Sequence of chain 1.A:
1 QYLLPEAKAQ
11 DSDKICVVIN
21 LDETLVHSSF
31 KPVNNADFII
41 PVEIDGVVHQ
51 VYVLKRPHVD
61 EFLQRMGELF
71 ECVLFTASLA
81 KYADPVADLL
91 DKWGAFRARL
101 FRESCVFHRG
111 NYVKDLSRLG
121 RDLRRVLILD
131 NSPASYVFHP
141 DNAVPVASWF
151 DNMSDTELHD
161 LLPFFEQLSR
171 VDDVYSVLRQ

Binding-site contacts:
Ligand atom O contacts residue ARG102 of chain 1.A at 3.5 Å (salt-bridge).
Ligand atom C contacts residue TYR112 of chain 1.A at 4.0 Å (hydrophobic).
Ligand atom O3P contacts residue MG1 of chain 1.E at 3.7 Å.
Ligand atom O3P contacts residue SER135 of chain 1.A at 4.0 Å.
Ligand atom O1P contacts residue ALA77 of chain 1.A at 3.0 Å (h-bond).
Ligand atom C contacts residue SER78 of chain 1.A at 3.8 Å.
Ligand atom CB contacts residue GLY110 of chain 1.A at 3.0 Å.
Ligand atom CD contacts residue TYR112 of chain 1.A at 3.4 Å (hydrophobic).
Ligand atom O2P contacts residue ASN20 of chain 1.A at 2.6 Å (h-bond).
Ligand atom O3P contacts residue ASN20 of chain 1.A at 3.6 Å.
Ligand atom O contacts residue SER78 of chain 1.A at 3.2 Å.
Ligand atom O1P contacts residue THR76 of chain 1.A at 2.9 Å (h-bond).
Ligand atom P contacts residue MG1 of chain 1.E at 3.4 Å.
Ligand atom CA contacts residue ASP22 of chain 1.A at 3.7 Å.
Ligand atom O contacts residue GLY110 of chain 1.A at 3.5 Å (h-bond).
Ligand atom CD1 contacts residue SER28 of chain 1.A at 3.1 Å.
Ligand atom CG contacts residue ARG102 of chain 1.A at 3.3 Å.
Ligand atom CD contacts residue PHE107 of chain 1.A at 3.5 Å (hydrophobic).
Ligand atom N contacts residue ASP22 of chain 1.A at 3.3 Å (salt-bridge).
Ligand atom CD contacts residue ALA77 of chain 1.A at 3.7 Å (hydrophobic).
Ligand atom CG contacts residue TYR112 of chain 1.A at 3.5 Å (hydrophobic).
Ligand atom O3P contacts residue ALA77 of chain 1.A at 3.9 Å.
Ligand atom CB contacts residue ASP22 of chain 1.A at 3.0 Å.
Ligand atom P contacts residue ASN20 of chain 1.A at 3.5 Å.
Ligand atom N contacts residue TYR112 of chain 1.A at 4.0 Å.
Ligand atom O1P contacts residue ASN20 of chain 1.A at 2.8 Å (h-bond).
Ligand atom O contacts residue ASN111 of chain 1.A at 3.4 Å.
Ligand atom CB contacts residue TYR112 of chain 1.A at 3.7 Å (hydrophobic).
Ligand atom CB contacts residue SER78 of chain 1.A at 4.0 Å.
Ligand atom CB contacts residue TYR82 of chain 1.A at 3.9 Å (hydrophobic).
Ligand atom O3P contacts residue LYS114 of chain 1.A at 3.3 Å (salt-bridge).
Ligand atom CA contacts residue GLY110 of chain 1.A at 3.8 Å.
Ligand atom O2P contacts residue ASN131 of chain 1.A at 3.9 Å.
Ligand atom CD2 contacts residue VAL51 of chain 1.A at 3.7 Å (hydrophobic).
Ligand atom O2P contacts residue MG1 of chain 1.E at 2.0 Å.
Ligand atom CD2 contacts residue PHE30 of chain 1.A at 3.9 Å (hydrophobic).
Ligand atom CB contacts residue ASN111 of chain 1.A at 3.8 Å.
Ligand atom O2P contacts residue ASP22 of chain 1.A at 2.9 Å (salt-bridge).
Ligand atom O contacts residue TYR112 of chain 1.A at 3.2 Å (h-bond).
Ligand atom CD contacts residue ARG102 of chain 1.A at 3.1 Å.

A protein and the small-molecule ligand that binds it are described below.
Small molecule (SMILES): CC(C)C[C@H](NC(=O)[C@@H](N)CC(=O)O)C(=O)N[C@@H](COP(=O)(O)O)C(=O)N1CCC[C@H]1C(=O)N1CCC[C@H]1C(=O)N[C@@H](CO)C(=O)N1CCC[C@H]1C=O